The small molecule below binds the protein below.
Small molecule (SMILES): O=[N+]([O-])c1ccc([C@H]2CO2)cc1

Sequence of chain 1.L:
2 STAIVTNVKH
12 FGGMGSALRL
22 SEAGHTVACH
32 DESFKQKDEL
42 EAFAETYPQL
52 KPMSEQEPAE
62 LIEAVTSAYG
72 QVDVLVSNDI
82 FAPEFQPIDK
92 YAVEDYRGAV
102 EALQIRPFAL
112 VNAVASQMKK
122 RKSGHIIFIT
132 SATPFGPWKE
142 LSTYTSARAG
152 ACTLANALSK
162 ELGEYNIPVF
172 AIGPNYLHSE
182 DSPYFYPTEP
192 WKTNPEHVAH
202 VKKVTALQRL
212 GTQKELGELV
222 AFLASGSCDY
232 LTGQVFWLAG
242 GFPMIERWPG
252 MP

Sequence of chain 1.J:
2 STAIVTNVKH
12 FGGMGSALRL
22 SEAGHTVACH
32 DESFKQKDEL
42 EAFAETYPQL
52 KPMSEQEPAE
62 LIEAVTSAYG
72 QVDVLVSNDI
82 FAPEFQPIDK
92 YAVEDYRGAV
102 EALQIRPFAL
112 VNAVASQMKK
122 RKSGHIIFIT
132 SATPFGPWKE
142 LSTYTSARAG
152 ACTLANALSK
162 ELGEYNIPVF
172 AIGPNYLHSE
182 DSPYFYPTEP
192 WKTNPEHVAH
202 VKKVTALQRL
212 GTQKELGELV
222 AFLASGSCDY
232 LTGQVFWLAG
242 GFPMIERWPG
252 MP

Binding-site contacts:
Ligand atom C3 contacts residue TYR145 of chain 1.L at 2.9 Å (hydrophobic).
Ligand atom C8 contacts residue PRO175 of chain 1.L at 3.2 Å (hydrophobic).
Ligand atom C7 contacts residue PRO175 of chain 1.L at 3.7 Å (hydrophobic).
Ligand atom C4 contacts residue ASN176 of chain 1.L at 3.9 Å.
Ligand atom C5 contacts residue TRP139 of chain 1.L at 3.5 Å (hydrophobic).
Ligand atom C6 contacts residue TYR187 of chain 1.L at 4.2 Å (hydrophobic).
Ligand atom C6 contacts residue TRP139 of chain 1.L at 3.3 Å (hydrophobic).
Ligand atom C2 contacts residue TYR145 of chain 1.L at 3.5 Å (hydrophobic).
Ligand atom C7 contacts residue TYR145 of chain 1.L at 4.0 Å (hydrophobic).
Ligand atom O3 contacts residue PRO175 of chain 1.L at 3.4 Å (h-bond).
Ligand atom C7 contacts residue ASN176 of chain 1.L at 3.3 Å.
Ligand atom C1 contacts residue TRP249 of chain 1.J at 3.9 Å (hydrophobic).
Ligand atom N1 contacts residue PRO84 of chain 1.L at 4.3 Å.
Ligand atom O1 contacts residue PRO84 of chain 1.L at 3.3 Å.
Ligand atom C3 contacts residue PHE186 of chain 1.L at 3.4 Å (hydrophobic).
Ligand atom O2 contacts residue PHE86 of chain 1.L at 3.2 Å.
Ligand atom C4 contacts residue PHE186 of chain 1.L at 4.2 Å (hydrophobic).
Ligand atom C4 contacts residue TYR145 of chain 1.L at 3.8 Å (hydrophobic).
Ligand atom C5 contacts residue TYR187 of chain 1.L at 3.7 Å (hydrophobic).
Ligand atom N1 contacts residue PHE86 of chain 1.L at 4.3 Å.
Ligand atom C5 contacts residue TRP249 of chain 1.J at 4.0 Å (hydrophobic).
Ligand atom O3 contacts residue PHE12 of chain 1.L at 3.7 Å.
Ligand atom C8 contacts residue TYR145 of chain 1.L at 3.3 Å (hydrophobic).
Ligand atom C5 contacts residue ASN176 of chain 1.L at 3.6 Å.
Ligand atom C7 contacts residue SER132 of chain 1.L at 3.7 Å.
Ligand atom C1 contacts residue PHE186 of chain 1.L at 4.0 Å (hydrophobic).
Ligand atom C6 contacts residue TRP249 of chain 1.J at 3.3 Å (hydrophobic).
Ligand atom O3 contacts residue ASN176 of chain 1.L at 3.9 Å.
Ligand atom C4 contacts residue THR134 of chain 1.L at 4.2 Å.
Ligand atom N1 contacts residue TRP249 of chain 1.J at 3.6 Å.
Ligand atom C8 contacts residue PHE12 of chain 1.L at 4.0 Å (hydrophobic).
Ligand atom O2 contacts residue TRP249 of chain 1.J at 3.0 Å.
Ligand atom O1 contacts residue PHE186 of chain 1.L at 4.0 Å.
Ligand atom C8 contacts residue SER132 of chain 1.L at 2.9 Å.
Ligand atom O3 contacts residue PHE186 of chain 1.L at 3.9 Å.
Ligand atom C5 contacts residue THR134 of chain 1.L at 4.2 Å.
Ligand atom O3 contacts residue TYR187 of chain 1.L at 4.3 Å.
Ligand atom C7 contacts residue THR134 of chain 1.L at 4.2 Å.
Ligand atom C2 contacts residue PHE186 of chain 1.L at 3.1 Å (hydrophobic).
Ligand atom O3 contacts residue TYR145 of chain 1.L at 4.2 Å.